Sequence of chain 31.D:
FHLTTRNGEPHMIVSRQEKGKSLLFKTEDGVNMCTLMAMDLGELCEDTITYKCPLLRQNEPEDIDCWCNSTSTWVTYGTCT

A small-molecule ligand and the protein it binds are described below.
Small molecule (SMILES): OC[C@H]1O[C@@H](O)[C@@H](O)[C@@H](O)[C@@H]1O

Binding-site contacts:
Ligand atom C3 contacts residue NAG1 of chain 31.T at 4.1 Å.
Ligand atom O3 contacts residue BMA1 of chain 31.V at 1.1 Å.
Ligand atom O2 contacts residue HIS2 of chain 31.D at 3.4 Å (h-bond).
Ligand atom O2 contacts residue NAG1 of chain 31.T at 3.4 Å (h-bond).
Ligand atom O5 contacts residue NAG1 of chain 31.T at 2.5 Å (h-bond).
Ligand atom O4 contacts residue BMA1 of chain 31.V at 4.0 Å.
Ligand atom C2 contacts residue NAG1 of chain 31.T at 2.9 Å.
Ligand atom O2 contacts residue BMA1 of chain 31.V at 3.0 Å (h-bond).
Ligand atom C1 contacts residue NAG1 of chain 31.T at 1.7 Å.
Ligand atom C4 contacts residue BMA1 of chain 31.V at 3.6 Å.
Ligand atom C5 contacts residue NAG1 of chain 31.T at 3.8 Å.
Ligand atom O6 contacts residue NAG1 of chain 31.T at 4.5 Å.
Ligand atom C2 contacts residue BMA1 of chain 31.V at 3.2 Å.
Ligand atom C3 contacts residue BMA1 of chain 31.V at 2.5 Å.
Ligand atom C2 contacts residue HIS2 of chain 31.D at 4.5 Å.